Sequence of chain 1.A:
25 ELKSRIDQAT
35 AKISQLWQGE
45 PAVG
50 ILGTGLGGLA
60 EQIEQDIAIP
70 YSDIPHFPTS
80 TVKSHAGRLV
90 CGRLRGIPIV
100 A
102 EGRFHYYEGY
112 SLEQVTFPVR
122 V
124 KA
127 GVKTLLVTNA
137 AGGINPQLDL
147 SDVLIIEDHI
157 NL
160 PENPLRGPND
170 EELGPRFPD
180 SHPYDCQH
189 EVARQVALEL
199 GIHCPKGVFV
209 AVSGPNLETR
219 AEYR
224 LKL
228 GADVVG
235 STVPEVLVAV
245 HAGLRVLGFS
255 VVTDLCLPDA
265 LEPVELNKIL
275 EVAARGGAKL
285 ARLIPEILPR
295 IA

A small-molecule ligand and the protein it binds are described below.
Small molecule (SMILES): Nc1ncnc2[nH]cnc12

Binding-site contacts:
Ligand atom C5 contacts residue VAL232 of chain 1.A at 3.8 Å (hydrophobic).
Ligand atom C8 contacts residue ALA137 of chain 1.A at 3.5 Å (hydrophobic).
Ligand atom N7 contacts residue ALA137 of chain 1.A at 3.5 Å.
Ligand atom N3 contacts residue MSE234 of chain 1.A at 3.6 Å.
Ligand atom N6 contacts residue CYS260 of chain 1.A at 3.5 Å (h-bond).
Ligand atom N6 contacts residue ASP258 of chain 1.A at 2.9 Å (salt-bridge).
Ligand atom N9 contacts residue ALA136 of chain 1.A at 3.3 Å (h-bond).
Ligand atom N6 contacts residue GLU216 of chain 1.A at 3.5 Å (salt-bridge).
Ligand atom C8 contacts residue ASP258 of chain 1.A at 3.6 Å.
Ligand atom N3 contacts residue GLY233 of chain 1.A at 3.5 Å.
Ligand atom C4 contacts residue GLY138 of chain 1.A at 4.0 Å.
Ligand atom N7 contacts residue ASP258 of chain 1.A at 2.8 Å (salt-bridge).
Ligand atom C6 contacts residue GLY138 of chain 1.A at 3.9 Å.
Ligand atom C4 contacts residue VAL232 of chain 1.A at 3.5 Å (hydrophobic).
Ligand atom N7 contacts residue THR257 of chain 1.A at 3.7 Å.
Ligand atom N6 contacts residue LEU215 of chain 1.A at 3.5 Å.
Ligand atom C2 contacts residue GLU216 of chain 1.A at 3.2 Å.
Ligand atom N9 contacts residue ALA137 of chain 1.A at 3.8 Å.
Ligand atom N1 contacts residue VAL232 of chain 1.A at 3.9 Å.
Ligand atom C8 contacts residue GLY138 of chain 1.A at 3.7 Å.
Ligand atom N1 contacts residue TYR221 of chain 1.A at 4.0 Å.
Ligand atom C5 contacts residue ASP258 of chain 1.A at 3.8 Å.
Ligand atom N9 contacts residue VAL232 of chain 1.A at 4.0 Å.
Ligand atom N7 contacts residue GLY138 of chain 1.A at 3.2 Å (h-bond).
Ligand atom C6 contacts residue ASP258 of chain 1.A at 3.8 Å.
Ligand atom N3 contacts residue VAL232 of chain 1.A at 3.5 Å (h-bond).
Ligand atom C4 contacts residue GLY233 of chain 1.A at 4.0 Å.
Ligand atom C6 contacts residue LEU215 of chain 1.A at 3.4 Å (hydrophobic).
Ligand atom N6 contacts residue TYR221 of chain 1.A at 2.9 Å (h-bond).
Ligand atom N6 contacts residue GLY138 of chain 1.A at 3.7 Å.
Ligand atom C8 contacts residue ALA136 of chain 1.A at 3.7 Å (hydrophobic).
Ligand atom C2 contacts residue MSE234 of chain 1.A at 3.6 Å.
Ligand atom N1 contacts residue LEU215 of chain 1.A at 3.7 Å.
Ligand atom C6 contacts residue TYR221 of chain 1.A at 3.9 Å (hydrophobic).
Ligand atom C5 contacts residue GLY138 of chain 1.A at 3.4 Å.
Ligand atom N1 contacts residue GLU216 of chain 1.A at 2.5 Å (salt-bridge).
Ligand atom C6 contacts residue GLU216 of chain 1.A at 3.4 Å.
Ligand atom C2 contacts residue VAL232 of chain 1.A at 3.8 Å (hydrophobic).
Ligand atom C5 contacts residue LEU215 of chain 1.A at 3.9 Å (hydrophobic).
Ligand atom C8 contacts residue THR257 of chain 1.A at 3.4 Å.